Binding-site contacts:
Ligand atom O3P contacts residue TYR448 of chain 2.B at 2.7 Å (h-bond).
Ligand atom C2 contacts residue GLU385 of chain 2.B at 3.3 Å.
Ligand atom O1 contacts residue ILE180 of chain 2.B at 3.7 Å.
Ligand atom O1 contacts residue GLU385 of chain 2.B at 4.2 Å.
Ligand atom O2 contacts residue HIS131 of chain 2.B at 4.2 Å.
Ligand atom O4 contacts residue TRP432 of chain 2.B at 2.9 Å (h-bond).
Ligand atom O1P contacts residue ASN442 of chain 2.B at 3.4 Å (h-bond).
Ligand atom O3 contacts residue GLN30 of chain 2.B at 2.6 Å (h-bond).
Ligand atom P contacts residue TYR448 of chain 2.B at 3.6 Å.
Ligand atom C5 contacts residue GLU385 of chain 2.B at 4.1 Å.
Ligand atom C2 contacts residue GLN177 of chain 2.B at 3.7 Å.
Ligand atom O2 contacts residue GLU385 of chain 2.B at 2.7 Å (salt-bridge).
Ligand atom O3 contacts residue HIS131 of chain 2.B at 3.5 Å (h-bond).
Ligand atom O2 contacts residue GLN177 of chain 2.B at 2.5 Å (h-bond).
Ligand atom C3 contacts residue GLU385 of chain 2.B at 3.5 Å.
Ligand atom C2 contacts residue TRP132 of chain 2.B at 4.1 Å (hydrophobic).
Ligand atom C6 contacts residue TYR448 of chain 2.B at 3.3 Å (hydrophobic).
Ligand atom C4 contacts residue TRP432 of chain 2.B at 3.8 Å (hydrophobic).
Ligand atom C3 contacts residue TRP432 of chain 2.B at 3.5 Å (hydrophobic).
Ligand atom O4 contacts residue GLN30 of chain 2.B at 3.0 Å (h-bond).
Ligand atom O1P contacts residue SER439 of chain 2.B at 4.3 Å.
Ligand atom O4 contacts residue LEU437 of chain 2.B at 4.1 Å.
Ligand atom O3 contacts residue TRP132 of chain 2.B at 4.3 Å.
Ligand atom C4 contacts residue GLN30 of chain 2.B at 3.6 Å.
Ligand atom O3 contacts residue TRP440 of chain 2.B at 2.9 Å (h-bond).
Ligand atom O5 contacts residue GLU385 of chain 2.B at 4.3 Å.
Ligand atom O2P contacts residue TYR448 of chain 2.B at 3.4 Å.
Ligand atom C1 contacts residue GLU385 of chain 2.B at 3.3 Å.
Ligand atom O6 contacts residue TYR448 of chain 2.B at 3.9 Å.
Ligand atom C4 contacts residue TRP440 of chain 2.B at 3.9 Å (hydrophobic).
Ligand atom C2 contacts residue TRP440 of chain 2.B at 4.3 Å (hydrophobic).
Ligand atom O1 contacts residue GLN177 of chain 2.B at 3.8 Å.
Ligand atom O3 contacts residue TRP432 of chain 2.B at 3.5 Å.
Ligand atom O2P contacts residue SER439 of chain 2.B at 3.5 Å.
Ligand atom O3P contacts residue LYS446 of chain 2.B at 3.6 Å (salt-bridge).
Ligand atom C3 contacts residue GLN30 of chain 2.B at 3.7 Å.
Ligand atom C1 contacts residue TYR308 of chain 2.B at 4.2 Å (hydrophobic).
Ligand atom C5 contacts residue TYR308 of chain 2.B at 4.1 Å (hydrophobic).
Ligand atom C3 contacts residue TRP440 of chain 2.B at 3.8 Å (hydrophobic).
Ligand atom C5 contacts residue TRP432 of chain 2.B at 4.0 Å (hydrophobic).

A protein and the small-molecule ligand that binds it are described below.
Small molecule (SMILES): O=P(O)(O)OC[C@H]1O[C@@H](O)[C@H](O)[C@@H](O)[C@@H]1O

Sequence of chain 2.B:
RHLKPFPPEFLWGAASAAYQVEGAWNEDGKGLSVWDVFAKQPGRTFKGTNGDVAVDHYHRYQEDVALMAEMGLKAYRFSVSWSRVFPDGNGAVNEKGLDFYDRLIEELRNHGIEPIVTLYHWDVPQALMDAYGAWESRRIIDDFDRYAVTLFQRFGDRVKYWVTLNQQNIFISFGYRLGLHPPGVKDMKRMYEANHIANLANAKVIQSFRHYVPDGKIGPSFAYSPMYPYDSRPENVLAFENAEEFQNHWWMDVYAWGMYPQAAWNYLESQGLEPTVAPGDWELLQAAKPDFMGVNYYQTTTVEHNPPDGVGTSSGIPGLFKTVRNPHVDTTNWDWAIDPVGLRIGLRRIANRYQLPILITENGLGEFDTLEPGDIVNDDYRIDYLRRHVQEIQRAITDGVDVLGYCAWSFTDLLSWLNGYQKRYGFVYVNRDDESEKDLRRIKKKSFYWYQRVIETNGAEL